The small molecule below binds the protein below.
Small molecule (SMILES): NC(=O)c1ccc(-c2ncc(-c3ccc(Cl)cc3)o2)cc1

Binding-site contacts:
Ligand atom C14 contacts residue TYR36 of chain 1.A at 3.7 Å (hydrophobic).
Ligand atom C2 contacts residue CYS108 of chain 1.A at 3.7 Å (hydrophobic).
Ligand atom O19 contacts residue GLY111 of chain 1.A at 3.9 Å.
Ligand atom C6 contacts residue VAL31 of chain 1.A at 3.6 Å (hydrophobic).
Ligand atom C2 contacts residue VAL31 of chain 1.A at 3.6 Å (hydrophobic).
Ligand atom C15 contacts residue GLY111 of chain 1.A at 4.0 Å.
Ligand atom N4 contacts residue ALA52 of chain 1.A at 4.0 Å.
Ligand atom C11 contacts residue ALA52 of chain 1.A at 4.0 Å (hydrophobic).
Ligand atom C8 contacts residue ALA52 of chain 1.A at 3.3 Å (hydrophobic).
Ligand atom C7 contacts residue ALA52 of chain 1.A at 3.7 Å (hydrophobic).
Ligand atom O3 contacts residue VAL31 of chain 1.A at 4.0 Å.
Ligand atom C8 contacts residue GLU106 of chain 1.A at 3.3 Å.
Ligand atom N4 contacts residue PHE107 of chain 1.A at 3.9 Å.
Ligand atom C13 contacts residue ALA52 of chain 1.A at 3.8 Å (hydrophobic).
Ligand atom N4 contacts residue CYS108 of chain 1.A at 3.0 Å (h-bond).
Ligand atom C17 contacts residue TYR36 of chain 1.A at 3.5 Å (hydrophobic).
Ligand atom CL21 contacts residue ASP171 of chain 1.A at 3.7 Å.
Ligand atom C9 contacts residue CYS108 of chain 1.A at 3.4 Å (hydrophobic).
Ligand atom C8 contacts residue CYS108 of chain 1.A at 3.8 Å (hydrophobic).
Ligand atom C16 contacts residue MET105 of chain 1.A at 3.9 Å (hydrophobic).
Ligand atom C12 contacts residue VAL31 of chain 1.A at 3.6 Å (hydrophobic).
Ligand atom C11 contacts residue VAL170 of chain 1.A at 3.9 Å (hydrophobic).
Ligand atom O3 contacts residue LEU160 of chain 1.A at 3.4 Å.
Ligand atom N4 contacts residue GLU106 of chain 1.A at 3.9 Å.
Ligand atom C5 contacts residue VAL31 of chain 1.A at 3.6 Å (hydrophobic).
Ligand atom C1 contacts residue LEU160 of chain 1.A at 3.5 Å (hydrophobic).
Ligand atom C6 contacts residue TYR36 of chain 1.A at 4.0 Å (hydrophobic).
Ligand atom C9 contacts residue VAL31 of chain 1.A at 3.6 Å (hydrophobic).
Ligand atom N4 contacts residue LEU160 of chain 1.A at 3.5 Å.
Ligand atom CL21 contacts residue LYS54 of chain 1.A at 4.0 Å.
Ligand atom O19 contacts residue ASP115 of chain 1.A at 3.5 Å (salt-bridge).
Ligand atom C5 contacts residue CYS108 of chain 1.A at 3.1 Å (hydrophobic).
Ligand atom C10 contacts residue VAL31 of chain 1.A at 3.7 Å (hydrophobic).
Ligand atom C5 contacts residue PHE107 of chain 1.A at 3.5 Å (hydrophobic).
Ligand atom C9 contacts residue PHE107 of chain 1.A at 3.6 Å (hydrophobic).
Ligand atom C7 contacts residue LEU160 of chain 1.A at 3.4 Å (hydrophobic).
Ligand atom C13 contacts residue VAL170 of chain 1.A at 3.8 Å (hydrophobic).
Ligand atom C12 contacts residue GLY111 of chain 1.A at 3.8 Å.
Ligand atom C14 contacts residue VAL170 of chain 1.A at 4.0 Å (hydrophobic).
Ligand atom C8 contacts residue LEU160 of chain 1.A at 3.5 Å (hydrophobic).

Sequence of chain 1.A:
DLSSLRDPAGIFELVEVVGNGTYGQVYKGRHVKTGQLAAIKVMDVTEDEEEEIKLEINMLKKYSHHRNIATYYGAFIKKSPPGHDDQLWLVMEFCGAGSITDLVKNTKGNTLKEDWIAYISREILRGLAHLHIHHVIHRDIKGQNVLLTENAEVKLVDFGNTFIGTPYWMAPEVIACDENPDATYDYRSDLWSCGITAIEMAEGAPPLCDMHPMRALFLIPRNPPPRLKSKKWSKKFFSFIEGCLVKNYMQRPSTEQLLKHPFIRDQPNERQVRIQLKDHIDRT